Sequence of chain 1.K:
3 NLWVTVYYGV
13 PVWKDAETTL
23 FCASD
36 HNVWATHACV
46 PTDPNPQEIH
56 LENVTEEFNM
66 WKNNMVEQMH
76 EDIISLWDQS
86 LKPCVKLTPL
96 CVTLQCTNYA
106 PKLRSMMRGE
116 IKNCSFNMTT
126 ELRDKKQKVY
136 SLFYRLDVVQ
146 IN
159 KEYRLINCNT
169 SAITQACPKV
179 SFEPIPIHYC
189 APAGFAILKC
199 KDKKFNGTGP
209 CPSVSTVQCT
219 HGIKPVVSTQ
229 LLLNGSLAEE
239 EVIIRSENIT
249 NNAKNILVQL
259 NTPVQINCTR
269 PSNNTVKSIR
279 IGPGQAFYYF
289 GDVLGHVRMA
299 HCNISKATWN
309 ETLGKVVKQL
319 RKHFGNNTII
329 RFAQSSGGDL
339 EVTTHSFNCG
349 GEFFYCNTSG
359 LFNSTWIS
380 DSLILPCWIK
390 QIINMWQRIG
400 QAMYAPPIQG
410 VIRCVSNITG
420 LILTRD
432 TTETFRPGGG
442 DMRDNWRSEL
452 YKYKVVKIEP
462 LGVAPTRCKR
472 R

A protein and the small-molecule ligand that binds it are described below.
Small molecule (SMILES): CC(=O)N[C@H]1[C@H](O[C@H]2[C@H](O)[C@@H](NC(C)=O)CO[C@@H]2CO)O[C@H](CO)[C@@H](O)[C@@H]1O

Binding-site contacts:
Ligand atom O7 contacts residue ASN246 of chain 1.K at 3.8 Å.
Ligand atom C5 contacts residue ASN246 of chain 1.K at 3.7 Å.
Ligand atom O5 contacts residue THR248 of chain 1.K at 3.5 Å (h-bond).
Ligand atom C4 contacts residue ASN246 of chain 1.K at 4.2 Å.
Ligand atom C5 contacts residue THR248 of chain 1.K at 3.6 Å.
Ligand atom C3 contacts residue ASN246 of chain 1.K at 3.6 Å.
Ligand atom O6 contacts residue ASN249 of chain 1.K at 4.4 Å.
Ligand atom C8 contacts residue ASN246 of chain 1.K at 4.5 Å.
Ligand atom C6 contacts residue ASN249 of chain 1.K at 4.5 Å.
Ligand atom C6 contacts residue THR248 of chain 1.K at 3.9 Å.
Ligand atom C2 contacts residue ASN246 of chain 1.K at 2.4 Å.
Ligand atom C1 contacts residue ASN246 of chain 1.K at 1.4 Å.
Ligand atom C7 contacts residue ASN246 of chain 1.K at 3.5 Å.
Ligand atom O5 contacts residue ASN246 of chain 1.K at 2.4 Å (h-bond).
Ligand atom C1 contacts residue ASN249 of chain 1.K at 4.2 Å.
Ligand atom N2 contacts residue ASN246 of chain 1.K at 2.8 Å (h-bond).
Ligand atom C1 contacts residue THR248 of chain 1.K at 3.5 Å.
Ligand atom O5 contacts residue ASN249 of chain 1.K at 3.5 Å.